Sequence of chain 1.A:
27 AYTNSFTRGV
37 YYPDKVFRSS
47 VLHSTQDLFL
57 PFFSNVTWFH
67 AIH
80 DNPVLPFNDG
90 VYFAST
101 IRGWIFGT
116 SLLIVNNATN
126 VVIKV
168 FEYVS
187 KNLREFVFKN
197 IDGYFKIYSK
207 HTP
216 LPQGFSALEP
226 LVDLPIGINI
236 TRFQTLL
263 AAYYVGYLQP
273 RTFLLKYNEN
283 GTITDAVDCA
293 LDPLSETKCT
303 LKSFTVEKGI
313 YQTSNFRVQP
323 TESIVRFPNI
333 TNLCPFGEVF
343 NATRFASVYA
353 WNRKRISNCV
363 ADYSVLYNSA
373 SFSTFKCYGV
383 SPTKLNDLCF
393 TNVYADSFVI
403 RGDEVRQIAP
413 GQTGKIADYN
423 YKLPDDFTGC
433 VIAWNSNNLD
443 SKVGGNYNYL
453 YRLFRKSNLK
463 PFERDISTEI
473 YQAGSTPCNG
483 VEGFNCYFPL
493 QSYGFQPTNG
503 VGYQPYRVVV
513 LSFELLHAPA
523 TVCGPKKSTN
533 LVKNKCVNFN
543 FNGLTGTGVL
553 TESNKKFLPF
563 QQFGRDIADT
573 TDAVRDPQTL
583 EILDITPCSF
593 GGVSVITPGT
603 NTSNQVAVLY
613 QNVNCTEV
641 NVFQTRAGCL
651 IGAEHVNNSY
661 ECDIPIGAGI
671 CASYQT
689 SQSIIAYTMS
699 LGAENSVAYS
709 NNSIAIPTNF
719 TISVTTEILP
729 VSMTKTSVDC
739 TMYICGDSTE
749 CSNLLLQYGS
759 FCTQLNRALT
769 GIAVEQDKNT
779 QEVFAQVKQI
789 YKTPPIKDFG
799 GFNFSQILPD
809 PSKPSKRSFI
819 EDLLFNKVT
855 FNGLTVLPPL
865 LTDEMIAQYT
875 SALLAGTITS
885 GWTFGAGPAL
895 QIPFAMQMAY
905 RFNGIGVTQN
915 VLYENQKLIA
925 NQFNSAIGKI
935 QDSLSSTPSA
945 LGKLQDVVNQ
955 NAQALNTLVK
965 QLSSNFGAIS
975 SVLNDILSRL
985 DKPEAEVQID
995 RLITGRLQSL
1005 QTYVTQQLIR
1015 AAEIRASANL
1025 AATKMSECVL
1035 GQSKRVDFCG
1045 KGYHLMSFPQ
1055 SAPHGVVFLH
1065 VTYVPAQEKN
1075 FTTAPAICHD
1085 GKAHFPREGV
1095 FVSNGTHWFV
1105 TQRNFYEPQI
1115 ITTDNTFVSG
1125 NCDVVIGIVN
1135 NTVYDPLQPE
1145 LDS

Sequence of chain 1.B:
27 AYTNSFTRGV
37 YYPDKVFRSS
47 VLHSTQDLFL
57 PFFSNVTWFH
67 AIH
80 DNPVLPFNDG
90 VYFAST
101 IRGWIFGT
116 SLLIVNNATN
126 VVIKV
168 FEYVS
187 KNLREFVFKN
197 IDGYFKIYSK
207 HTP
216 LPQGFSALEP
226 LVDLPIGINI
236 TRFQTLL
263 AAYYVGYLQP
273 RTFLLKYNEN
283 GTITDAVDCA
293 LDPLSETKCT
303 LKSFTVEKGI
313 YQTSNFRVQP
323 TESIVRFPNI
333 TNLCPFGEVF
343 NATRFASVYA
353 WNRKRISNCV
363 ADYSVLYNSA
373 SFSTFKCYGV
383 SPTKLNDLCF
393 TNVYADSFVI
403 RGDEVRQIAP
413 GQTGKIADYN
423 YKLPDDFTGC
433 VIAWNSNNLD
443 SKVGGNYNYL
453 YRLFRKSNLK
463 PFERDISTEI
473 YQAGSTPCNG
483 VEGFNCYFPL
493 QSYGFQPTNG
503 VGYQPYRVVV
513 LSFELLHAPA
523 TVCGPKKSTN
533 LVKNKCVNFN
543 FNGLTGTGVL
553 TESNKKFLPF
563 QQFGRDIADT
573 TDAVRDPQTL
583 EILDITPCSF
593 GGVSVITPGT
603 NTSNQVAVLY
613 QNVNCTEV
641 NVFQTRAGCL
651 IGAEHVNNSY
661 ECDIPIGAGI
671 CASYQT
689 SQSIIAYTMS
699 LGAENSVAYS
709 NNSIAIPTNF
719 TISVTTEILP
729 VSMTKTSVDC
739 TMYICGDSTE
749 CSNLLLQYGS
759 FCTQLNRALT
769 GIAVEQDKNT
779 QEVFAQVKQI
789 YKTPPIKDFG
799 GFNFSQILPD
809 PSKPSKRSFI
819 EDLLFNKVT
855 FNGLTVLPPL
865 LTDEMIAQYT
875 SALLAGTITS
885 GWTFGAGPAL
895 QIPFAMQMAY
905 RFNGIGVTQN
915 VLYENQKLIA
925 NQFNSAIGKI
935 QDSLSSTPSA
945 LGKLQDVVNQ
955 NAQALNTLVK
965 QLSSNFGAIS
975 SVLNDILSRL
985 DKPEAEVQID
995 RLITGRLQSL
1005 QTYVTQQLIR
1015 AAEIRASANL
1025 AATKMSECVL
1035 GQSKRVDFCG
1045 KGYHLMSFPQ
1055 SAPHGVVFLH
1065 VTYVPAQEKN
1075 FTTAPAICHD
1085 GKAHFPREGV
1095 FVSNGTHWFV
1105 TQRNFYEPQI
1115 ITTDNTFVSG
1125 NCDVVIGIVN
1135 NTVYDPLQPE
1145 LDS

Binding-site contacts:
Ligand atom O7 contacts residue ASP796 of chain 1.B at 3.8 Å.
Ligand atom C8 contacts residue GLY1131 of chain 1.A at 3.5 Å.
Ligand atom C8 contacts residue ASN709 of chain 1.A at 4.2 Å.
Ligand atom O5 contacts residue ASN709 of chain 1.A at 2.4 Å (h-bond).
Ligand atom C1 contacts residue ASN709 of chain 1.A at 1.4 Å.
Ligand atom C2 contacts residue ASN709 of chain 1.A at 2.4 Å.
Ligand atom C4 contacts residue ASN709 of chain 1.A at 4.2 Å.
Ligand atom N2 contacts residue ASN709 of chain 1.A at 2.8 Å (h-bond).
Ligand atom O5 contacts residue ASP796 of chain 1.B at 4.2 Å.
Ligand atom C3 contacts residue ASN709 of chain 1.A at 3.8 Å.
Ligand atom C7 contacts residue ASN709 of chain 1.A at 3.0 Å.
Ligand atom C5 contacts residue ASN709 of chain 1.A at 3.7 Å.
Ligand atom C8 contacts residue ILE1130 of chain 1.A at 4.2 Å (hydrophobic).
Ligand atom O7 contacts residue ASN709 of chain 1.A at 2.9 Å (h-bond).
Ligand atom C1 contacts residue ASP796 of chain 1.B at 4.1 Å.

A small-molecule ligand and the protein it binds are described below.
Small molecule (SMILES): CC(=O)N[C@@H]1[C@@H](O)[C@H](O)[C@@H](CO)O[C@H]1O